Binding-site contacts:
Ligand atom C2 contacts residue ASN61 of chain 1.B at 2.5 Å.
Ligand atom C1 contacts residue ASN61 of chain 1.B at 1.4 Å.
Ligand atom O6 contacts residue TYR28 of chain 1.B at 4.0 Å.
Ligand atom C8 contacts residue ASN61 of chain 1.B at 4.2 Å.
Ligand atom C5 contacts residue ASN61 of chain 1.B at 3.7 Å.
Ligand atom O5 contacts residue TYR28 of chain 1.B at 3.7 Å.
Ligand atom C5 contacts residue TYR28 of chain 1.B at 3.7 Å (hydrophobic).
Ligand atom C1 contacts residue TYR28 of chain 1.B at 3.7 Å (hydrophobic).
Ligand atom C7 contacts residue ASN61 of chain 1.B at 3.8 Å.
Ligand atom O5 contacts residue ASN61 of chain 1.B at 2.4 Å (h-bond).
Ligand atom C4 contacts residue ASN61 of chain 1.B at 4.2 Å.
Ligand atom N2 contacts residue ASN61 of chain 1.B at 2.9 Å (h-bond).
Ligand atom C6 contacts residue TYR28 of chain 1.B at 3.7 Å (hydrophobic).
Ligand atom O7 contacts residue ASN61 of chain 1.B at 4.2 Å.
Ligand atom C3 contacts residue ASN61 of chain 1.B at 3.8 Å.
Ligand atom O6 contacts residue ASN61 of chain 1.B at 4.5 Å.

This small molecule binds to this protein.
Small molecule (SMILES): CC(=O)N[C@@H]1[C@@H](O)[C@H](O)[C@@H](CO)O[C@H]1O

Sequence of chain 1.B:
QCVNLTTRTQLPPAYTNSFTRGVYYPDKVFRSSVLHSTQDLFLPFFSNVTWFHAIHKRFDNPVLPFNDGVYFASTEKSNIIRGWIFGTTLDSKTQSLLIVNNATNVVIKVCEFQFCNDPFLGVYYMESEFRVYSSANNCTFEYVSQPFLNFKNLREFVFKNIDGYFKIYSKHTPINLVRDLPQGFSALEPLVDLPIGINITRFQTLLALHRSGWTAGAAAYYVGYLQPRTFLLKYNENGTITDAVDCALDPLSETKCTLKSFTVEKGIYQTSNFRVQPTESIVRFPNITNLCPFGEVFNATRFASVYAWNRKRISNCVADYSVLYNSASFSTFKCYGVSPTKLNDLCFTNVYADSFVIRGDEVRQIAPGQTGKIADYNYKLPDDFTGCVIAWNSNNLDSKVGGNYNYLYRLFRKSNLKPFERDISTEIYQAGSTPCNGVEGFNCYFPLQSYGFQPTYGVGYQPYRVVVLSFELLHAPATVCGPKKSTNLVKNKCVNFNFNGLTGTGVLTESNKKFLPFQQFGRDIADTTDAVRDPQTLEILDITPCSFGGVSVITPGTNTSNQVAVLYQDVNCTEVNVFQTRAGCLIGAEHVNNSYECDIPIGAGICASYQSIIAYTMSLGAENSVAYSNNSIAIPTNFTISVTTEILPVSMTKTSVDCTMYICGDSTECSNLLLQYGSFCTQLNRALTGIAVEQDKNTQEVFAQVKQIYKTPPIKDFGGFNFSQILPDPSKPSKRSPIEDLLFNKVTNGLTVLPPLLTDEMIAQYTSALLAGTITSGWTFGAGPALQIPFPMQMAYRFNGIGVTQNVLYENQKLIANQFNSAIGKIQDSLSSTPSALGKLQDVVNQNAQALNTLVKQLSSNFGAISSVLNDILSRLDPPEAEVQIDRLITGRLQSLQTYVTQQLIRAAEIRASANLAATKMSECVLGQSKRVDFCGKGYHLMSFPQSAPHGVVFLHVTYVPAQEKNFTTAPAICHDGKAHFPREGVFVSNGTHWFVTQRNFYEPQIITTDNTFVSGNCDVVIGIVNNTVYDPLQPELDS